Sequence of chain 1.B:
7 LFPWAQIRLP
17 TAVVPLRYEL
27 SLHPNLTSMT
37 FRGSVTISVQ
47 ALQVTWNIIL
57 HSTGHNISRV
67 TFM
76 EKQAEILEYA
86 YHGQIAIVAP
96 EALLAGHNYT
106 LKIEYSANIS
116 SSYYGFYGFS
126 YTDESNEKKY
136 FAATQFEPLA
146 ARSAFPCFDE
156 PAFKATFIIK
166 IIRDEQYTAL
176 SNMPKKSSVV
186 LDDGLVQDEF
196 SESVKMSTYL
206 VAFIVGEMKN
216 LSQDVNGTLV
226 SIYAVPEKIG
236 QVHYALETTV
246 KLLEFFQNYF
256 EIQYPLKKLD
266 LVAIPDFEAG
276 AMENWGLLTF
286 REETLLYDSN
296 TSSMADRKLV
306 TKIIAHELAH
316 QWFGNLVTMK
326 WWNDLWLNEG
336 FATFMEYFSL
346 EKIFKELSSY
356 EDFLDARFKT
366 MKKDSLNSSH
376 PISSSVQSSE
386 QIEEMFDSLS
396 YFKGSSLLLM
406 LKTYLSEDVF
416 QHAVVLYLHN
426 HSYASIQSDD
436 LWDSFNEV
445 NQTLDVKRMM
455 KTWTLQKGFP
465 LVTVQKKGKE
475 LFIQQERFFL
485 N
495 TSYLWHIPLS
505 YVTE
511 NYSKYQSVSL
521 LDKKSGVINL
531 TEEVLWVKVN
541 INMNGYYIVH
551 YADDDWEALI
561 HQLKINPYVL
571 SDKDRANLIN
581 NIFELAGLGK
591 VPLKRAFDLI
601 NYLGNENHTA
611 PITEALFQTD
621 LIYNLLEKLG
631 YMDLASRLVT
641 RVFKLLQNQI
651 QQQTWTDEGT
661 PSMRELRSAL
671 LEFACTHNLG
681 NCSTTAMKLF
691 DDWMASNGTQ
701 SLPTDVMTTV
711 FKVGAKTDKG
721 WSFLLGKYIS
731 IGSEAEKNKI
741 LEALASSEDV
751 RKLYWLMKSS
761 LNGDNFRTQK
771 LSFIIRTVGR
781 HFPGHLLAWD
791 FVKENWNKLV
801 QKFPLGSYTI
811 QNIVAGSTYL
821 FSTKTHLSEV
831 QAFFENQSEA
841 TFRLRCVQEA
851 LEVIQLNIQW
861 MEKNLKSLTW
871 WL

The protein below binds the small molecule below.
Small molecule (SMILES): CC(=O)N[C@H]1[C@H](O[C@H]2[C@H](O)[C@@H](NC(C)=O)CO[C@@H]2CO)O[C@H](CO)[C@@H](O)[C@@H]1O

Binding-site contacts:
Ligand atom C5 contacts residue ASN103 of chain 1.B at 3.6 Å.
Ligand atom C4 contacts residue ASN103 of chain 1.B at 4.2 Å.
Ligand atom C8 contacts residue GLY101 of chain 1.B at 3.2 Å.
Ligand atom C8 contacts residue GLN46 of chain 1.B at 4.2 Å.
Ligand atom C8 contacts residue ASN103 of chain 1.B at 3.9 Å.
Ligand atom O5 contacts residue ASN103 of chain 1.B at 2.3 Å (h-bond).
Ligand atom N2 contacts residue GLN46 of chain 1.B at 4.1 Å.
Ligand atom C7 contacts residue ASN103 of chain 1.B at 3.3 Å.
Ligand atom O7 contacts residue ASN103 of chain 1.B at 3.4 Å (h-bond).
Ligand atom C1 contacts residue LEU22 of chain 1.B at 4.3 Å (hydrophobic).
Ligand atom N2 contacts residue ASN103 of chain 1.B at 2.9 Å (h-bond).
Ligand atom O5 contacts residue LEU22 of chain 1.B at 4.4 Å.
Ligand atom C1 contacts residue ASN103 of chain 1.B at 1.4 Å.
Ligand atom C3 contacts residue ASN103 of chain 1.B at 3.8 Å.
Ligand atom C2 contacts residue ASN103 of chain 1.B at 2.4 Å.
Ligand atom C6 contacts residue ARG23 of chain 1.B at 4.3 Å.